Sequence of chain 1.E:
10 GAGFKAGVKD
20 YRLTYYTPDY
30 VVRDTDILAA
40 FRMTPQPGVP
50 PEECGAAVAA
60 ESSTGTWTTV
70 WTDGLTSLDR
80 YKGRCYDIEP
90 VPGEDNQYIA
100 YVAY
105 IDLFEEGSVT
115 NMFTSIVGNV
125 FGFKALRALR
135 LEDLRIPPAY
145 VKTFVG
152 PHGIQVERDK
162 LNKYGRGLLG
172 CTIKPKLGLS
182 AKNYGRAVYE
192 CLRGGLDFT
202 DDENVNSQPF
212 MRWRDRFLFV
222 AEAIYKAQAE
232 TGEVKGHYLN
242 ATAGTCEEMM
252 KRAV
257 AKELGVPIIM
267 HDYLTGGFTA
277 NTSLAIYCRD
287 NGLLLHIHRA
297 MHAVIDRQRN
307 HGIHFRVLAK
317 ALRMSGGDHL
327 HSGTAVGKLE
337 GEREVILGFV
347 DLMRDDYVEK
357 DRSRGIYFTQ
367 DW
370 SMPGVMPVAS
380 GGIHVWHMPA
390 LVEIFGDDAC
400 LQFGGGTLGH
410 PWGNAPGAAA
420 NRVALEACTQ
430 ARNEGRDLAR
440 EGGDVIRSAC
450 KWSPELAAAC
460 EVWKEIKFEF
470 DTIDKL

Binding-site contacts:
Ligand atom O2P contacts residue THR65 of chain 1.E at 3.5 Å (h-bond).
Ligand atom O3 contacts residue GLU204 of chain 1.F at 2.8 Å (salt-bridge).
Ligand atom O6P contacts residue ARG295 of chain 1.F at 2.8 Å (salt-bridge).
Ligand atom O6 contacts residue GLU60 of chain 1.E at 3.4 Å (salt-bridge).
Ligand atom O5P contacts residue HIS327 of chain 1.F at 2.8 Å (h-bond).
Ligand atom O3 contacts residue KCX201 of chain 1.F at 2.7 Å (h-bond).
Ligand atom O2 contacts residue ASP203 of chain 1.F at 3.2 Å (salt-bridge).
Ligand atom O7 contacts residue ASN123 of chain 1.E at 2.9 Å (h-bond).
Ligand atom O7 contacts residue LYS177 of chain 1.F at 2.8 Å (salt-bridge).
Ligand atom O4P contacts residue ARG295 of chain 1.F at 2.8 Å (salt-bridge).
Ligand atom O1P contacts residue LYS175 of chain 1.F at 3.5 Å.
Ligand atom C3 contacts residue KCX201 of chain 1.F at 3.2 Å.
Ligand atom O4 contacts residue SER379 of chain 1.F at 2.6 Å (h-bond).
Ligand atom O2 contacts residue MG1 of chain 1.WA at 2.2 Å.
Ligand atom O7 contacts residue MG1 of chain 1.WA at 2.1 Å.
Ligand atom O2 contacts residue KCX201 of chain 1.F at 3.1 Å (h-bond).
Ligand atom O2P contacts residue GLY381 of chain 1.F at 2.8 Å (h-bond).
Ligand atom O7 contacts residue ASP203 of chain 1.F at 3.1 Å (salt-bridge).
Ligand atom P1 contacts residue THR65 of chain 1.E at 3.3 Å.
Ligand atom O4 contacts residue GLY380 of chain 1.F at 3.3 Å (h-bond).
Ligand atom O1P contacts residue THR65 of chain 1.E at 2.5 Å (h-bond).
Ligand atom O6 contacts residue LYS334 of chain 1.F at 2.9 Å (salt-bridge).
Ligand atom C contacts residue MG1 of chain 1.WA at 2.8 Å.
Ligand atom O2P contacts residue LYS334 of chain 1.F at 2.8 Å (salt-bridge).
Ligand atom O5P contacts residue SER379 of chain 1.F at 3.3 Å (h-bond).
Ligand atom O7 contacts residue GLU204 of chain 1.F at 3.2 Å (salt-bridge).
Ligand atom O2 contacts residue THR173 of chain 1.F at 2.9 Å (h-bond).
Ligand atom O3 contacts residue MG1 of chain 1.WA at 2.2 Å.
Ligand atom C2 contacts residue MG1 of chain 1.WA at 2.8 Å.
Ligand atom O1 contacts residue LYS175 of chain 1.F at 3.1 Å (salt-bridge).
Ligand atom O5 contacts residue LEU335 of chain 1.F at 3.3 Å.
Ligand atom O1P contacts residue GLY404 of chain 1.F at 2.8 Å (h-bond).
Ligand atom C3 contacts residue MG1 of chain 1.WA at 3.1 Å.
Ligand atom O3 contacts residue HIS294 of chain 1.F at 2.9 Å (h-bond).
Ligand atom O7 contacts residue LYS175 of chain 1.F at 3.5 Å (salt-bridge).
Ligand atom O2 contacts residue LYS175 of chain 1.F at 2.9 Å (salt-bridge).
Ligand atom O2P contacts residue TRP66 of chain 1.E at 3.3 Å.
Ligand atom C contacts residue LYS175 of chain 1.F at 3.4 Å.
Ligand atom O3P contacts residue GLY403 of chain 1.F at 2.8 Å (h-bond).
Ligand atom O2P contacts residue GLY380 of chain 1.F at 3.4 Å.

This small molecule binds to this protein.
Small molecule (SMILES): O=C(O)[C@@](O)(COP(=O)(O)O)[C@H](O)[C@H](O)COP(=O)(O)O

Sequence of chain 1.F:
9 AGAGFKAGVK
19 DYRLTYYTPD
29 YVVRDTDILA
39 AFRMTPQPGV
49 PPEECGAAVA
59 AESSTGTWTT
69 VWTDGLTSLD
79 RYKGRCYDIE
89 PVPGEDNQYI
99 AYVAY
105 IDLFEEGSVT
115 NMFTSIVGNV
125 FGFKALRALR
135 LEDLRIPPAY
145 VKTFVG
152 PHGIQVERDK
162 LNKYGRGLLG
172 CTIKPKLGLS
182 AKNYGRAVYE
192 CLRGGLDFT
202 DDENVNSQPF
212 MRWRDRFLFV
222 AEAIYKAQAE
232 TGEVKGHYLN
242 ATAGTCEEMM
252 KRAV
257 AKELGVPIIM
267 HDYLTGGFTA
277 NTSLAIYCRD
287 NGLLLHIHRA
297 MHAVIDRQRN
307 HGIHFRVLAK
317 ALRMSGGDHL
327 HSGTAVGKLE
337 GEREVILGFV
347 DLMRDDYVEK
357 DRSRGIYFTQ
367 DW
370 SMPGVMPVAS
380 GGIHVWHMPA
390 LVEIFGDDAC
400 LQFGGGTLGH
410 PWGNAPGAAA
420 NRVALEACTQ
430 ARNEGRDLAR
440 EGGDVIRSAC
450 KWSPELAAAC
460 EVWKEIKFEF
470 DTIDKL